The protein below binds the small molecule below.
Small molecule (SMILES): CC(=O)C(=O)O

Sequence of chain 3.B:
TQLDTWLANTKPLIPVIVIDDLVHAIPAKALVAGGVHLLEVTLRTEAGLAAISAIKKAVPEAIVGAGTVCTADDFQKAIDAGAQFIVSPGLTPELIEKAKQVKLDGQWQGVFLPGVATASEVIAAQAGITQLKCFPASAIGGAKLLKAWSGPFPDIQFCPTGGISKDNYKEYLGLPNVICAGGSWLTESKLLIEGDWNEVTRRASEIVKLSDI

Sequence of chain 1.B:
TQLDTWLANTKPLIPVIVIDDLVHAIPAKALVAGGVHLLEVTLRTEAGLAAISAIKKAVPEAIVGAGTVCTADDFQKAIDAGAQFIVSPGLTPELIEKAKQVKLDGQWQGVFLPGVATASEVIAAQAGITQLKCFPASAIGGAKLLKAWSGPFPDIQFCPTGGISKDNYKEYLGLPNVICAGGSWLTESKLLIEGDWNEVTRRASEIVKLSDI

Binding-site contacts:
Ligand atom OXT contacts residue GLU43 of chain 3.B at 4.4 Å.
Ligand atom OXT contacts residue PRO156 of chain 1.B at 3.9 Å.
Ligand atom CB contacts residue SER91 of chain 3.B at 4.2 Å.
Ligand atom O contacts residue SER91 of chain 3.B at 3.5 Å.
Ligand atom C contacts residue GLY70 of chain 3.B at 4.5 Å.
Ligand atom O3 contacts residue PHE139 of chain 3.B at 3.7 Å.
Ligand atom CB contacts residue VAL90 of chain 3.B at 3.5 Å (hydrophobic).
Ligand atom C contacts residue THR71 of chain 3.B at 3.4 Å.
Ligand atom O contacts residue THR71 of chain 3.B at 2.8 Å (h-bond).
Ligand atom CB contacts residue THR165 of chain 3.B at 3.5 Å.
Ligand atom OXT contacts residue THR71 of chain 3.B at 2.6 Å (h-bond).
Ligand atom C contacts residue PRO92 of chain 3.B at 3.8 Å (hydrophobic).
Ligand atom OXT contacts residue ARG47 of chain 3.B at 2.9 Å (salt-bridge).
Ligand atom CB contacts residue PHE139 of chain 3.B at 4.3 Å (hydrophobic).
Ligand atom CB contacts residue PRO92 of chain 3.B at 4.1 Å (hydrophobic).
Ligand atom OXT contacts residue GLY70 of chain 3.B at 4.4 Å.
Ligand atom C contacts residue ARG47 of chain 3.B at 3.8 Å.
Ligand atom CA contacts residue ARG47 of chain 3.B at 3.9 Å.
Ligand atom CB contacts residue LYS137 of chain 3.B at 4.5 Å.
Ligand atom CB contacts residue GLU43 of chain 3.B at 4.4 Å.
Ligand atom O3 contacts residue THR165 of chain 3.B at 4.4 Å.
Ligand atom CA contacts residue PRO92 of chain 3.B at 4.4 Å (hydrophobic).
Ligand atom CA contacts residue PHE139 of chain 3.B at 4.4 Å (hydrophobic).
Ligand atom C contacts residue SER91 of chain 3.B at 4.5 Å.
Ligand atom C contacts residue VAL90 of chain 3.B at 4.4 Å (hydrophobic).
Ligand atom C contacts residue GLU43 of chain 3.B at 3.9 Å.
Ligand atom O contacts residue GLY70 of chain 3.B at 4.0 Å.
Ligand atom OXT contacts residue PRO92 of chain 3.B at 4.0 Å.
Ligand atom CA contacts residue GLU43 of chain 3.B at 4.0 Å.
Ligand atom O contacts residue GLU43 of chain 3.B at 4.0 Å.
Ligand atom O contacts residue VAL90 of chain 3.B at 3.6 Å.
Ligand atom O3 contacts residue ARG47 of chain 3.B at 3.1 Å (salt-bridge).
Ligand atom CA contacts residue VAL90 of chain 3.B at 4.3 Å (hydrophobic).
Ligand atom O contacts residue VAL72 of chain 3.B at 4.4 Å.
Ligand atom O contacts residue PRO92 of chain 3.B at 3.3 Å (h-bond).